Sequence of chain 1.B:
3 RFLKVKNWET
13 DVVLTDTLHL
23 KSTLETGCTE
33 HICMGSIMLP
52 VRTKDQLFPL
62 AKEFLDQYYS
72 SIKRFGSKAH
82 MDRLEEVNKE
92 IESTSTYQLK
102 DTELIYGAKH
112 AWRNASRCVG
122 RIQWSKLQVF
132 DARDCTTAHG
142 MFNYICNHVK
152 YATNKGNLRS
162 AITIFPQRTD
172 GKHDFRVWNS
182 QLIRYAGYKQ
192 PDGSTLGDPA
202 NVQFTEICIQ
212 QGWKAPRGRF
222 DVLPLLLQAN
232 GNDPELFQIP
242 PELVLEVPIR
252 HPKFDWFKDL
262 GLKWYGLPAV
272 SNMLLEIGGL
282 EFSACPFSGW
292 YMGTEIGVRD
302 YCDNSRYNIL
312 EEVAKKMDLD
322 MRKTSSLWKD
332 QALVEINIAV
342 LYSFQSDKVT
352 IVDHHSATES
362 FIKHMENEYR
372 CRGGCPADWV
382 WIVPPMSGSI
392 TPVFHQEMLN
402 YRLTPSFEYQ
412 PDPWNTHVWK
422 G

Binding-site contacts:
Ligand atom CD contacts residue VAL271 of chain 1.B at 3.7 Å (hydrophobic).
Ligand atom NH contacts residue TRP291 of chain 1.B at 2.9 Å (h-bond).
Ligand atom CG contacts residue GLU296 of chain 1.B at 3.4 Å.
Ligand atom CZ contacts residue HEM1 of chain 1.H at 4.0 Å.
Ligand atom NH contacts residue PRO269 of chain 1.B at 4.0 Å.
Ligand atom OA1 contacts residue ASP301 of chain 1.B at 2.6 Å (salt-bridge).
Ligand atom CA contacts residue GLU296 of chain 1.B at 3.4 Å.
Ligand atom CB contacts residue TYR292 of chain 1.B at 4.0 Å (hydrophobic).
Ligand atom CG contacts residue HEM1 of chain 1.H at 3.9 Å.
Ligand atom C contacts residue TYR292 of chain 1.B at 3.4 Å (hydrophobic).
Ligand atom CB contacts residue GLU296 of chain 1.B at 2.9 Å.
Ligand atom C contacts residue ASP301 of chain 1.B at 3.5 Å.
Ligand atom OA2 contacts residue GLN182 of chain 1.B at 2.7 Å (h-bond).
Ligand atom CB contacts residue PRO269 of chain 1.B at 4.2 Å (hydrophobic).
Ligand atom CA contacts residue HEM1 of chain 1.H at 4.0 Å.
Ligand atom NE contacts residue GLU296 of chain 1.B at 2.8 Å (salt-bridge).
Ligand atom CZ contacts residue TRP291 of chain 1.B at 4.2 Å (hydrophobic).
Ligand atom OA1 contacts residue GLU296 of chain 1.B at 3.6 Å.
Ligand atom OA1 contacts residue TYR292 of chain 1.B at 3.3 Å.
Ligand atom N contacts residue HEM1 of chain 1.H at 3.2 Å (h-bond).
Ligand atom C contacts residue GLN182 of chain 1.B at 3.5 Å.
Ligand atom CA contacts residue GLN182 of chain 1.B at 3.5 Å.
Ligand atom NH contacts residue GLU296 of chain 1.B at 3.1 Å (salt-bridge).
Ligand atom OH contacts residue HEM1 of chain 1.H at 4.0 Å.
Ligand atom NE contacts residue PRO269 of chain 1.B at 3.9 Å.
Ligand atom CG contacts residue VAL271 of chain 1.B at 3.9 Å (hydrophobic).
Ligand atom NH contacts residue HEM1 of chain 1.H at 3.5 Å.
Ligand atom CZ contacts residue PRO269 of chain 1.B at 4.0 Å (hydrophobic).
Ligand atom C contacts residue GLU296 of chain 1.B at 4.1 Å.
Ligand atom OH contacts residue PRO269 of chain 1.B at 3.6 Å (h-bond).
Ligand atom OH contacts residue GLY290 of chain 1.B at 3.4 Å (h-bond).
Ligand atom CB contacts residue GLN182 of chain 1.B at 3.8 Å.
Ligand atom N contacts residue GLU296 of chain 1.B at 2.8 Å (salt-bridge).
Ligand atom CZ contacts residue GLU296 of chain 1.B at 3.6 Å.
Ligand atom CD contacts residue GLU296 of chain 1.B at 3.6 Å.
Ligand atom OA2 contacts residue ASP301 of chain 1.B at 3.6 Å (salt-bridge).
Ligand atom OA2 contacts residue TYR266 of chain 1.B at 3.4 Å (h-bond).
Ligand atom NH contacts residue TYR292 of chain 1.B at 4.2 Å.
Ligand atom CH contacts residue HEM1 of chain 1.H at 3.6 Å.
Ligand atom OA2 contacts residue TYR292 of chain 1.B at 2.8 Å (h-bond).

The small molecule below binds the protein below.
Small molecule (SMILES): N=C(C=O)NCCC[C@H](N)C(=O)O